This protein binds this small molecule.
Small molecule (SMILES): CCC(=O)N1CCN(Cc2ccc(F)cc2)CC1

Sequence of chain 1.A:
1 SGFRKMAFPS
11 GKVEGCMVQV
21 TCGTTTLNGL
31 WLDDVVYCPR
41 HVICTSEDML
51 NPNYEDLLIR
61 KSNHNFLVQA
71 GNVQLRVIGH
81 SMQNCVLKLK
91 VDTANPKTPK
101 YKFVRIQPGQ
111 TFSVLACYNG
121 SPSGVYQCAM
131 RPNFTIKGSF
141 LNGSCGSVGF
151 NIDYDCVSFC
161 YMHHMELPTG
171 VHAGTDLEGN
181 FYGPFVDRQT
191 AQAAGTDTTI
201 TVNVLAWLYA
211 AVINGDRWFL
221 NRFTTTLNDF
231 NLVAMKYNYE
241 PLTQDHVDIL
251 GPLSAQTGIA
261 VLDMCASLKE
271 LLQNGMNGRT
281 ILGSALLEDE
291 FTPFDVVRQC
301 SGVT

Binding-site contacts:
Ligand atom F15 contacts residue LEU167 of chain 1.A at 4.0 Å.
Ligand atom C16 contacts residue GLU166 of chain 1.A at 3.6 Å.
Ligand atom C02 contacts residue CYS145 of chain 1.A at 2.6 Å (hydrophobic).
Ligand atom C12 contacts residue GLU166 of chain 1.A at 3.7 Å.
Ligand atom F15 contacts residue PRO168 of chain 1.A at 3.6 Å.
Ligand atom C01 contacts residue HIS164 of chain 1.A at 4.0 Å.
Ligand atom C17 contacts residue LEU141 of chain 1.A at 3.6 Å (hydrophobic).
Ligand atom C02 contacts residue MET165 of chain 1.A at 3.7 Å (hydrophobic).
Ligand atom C03 contacts residue SER144 of chain 1.A at 4.1 Å.
Ligand atom C17 contacts residue GLU166 of chain 1.A at 3.9 Å.
Ligand atom N04 contacts residue ASN142 of chain 1.A at 4.2 Å.
Ligand atom C03 contacts residue GLU166 of chain 1.A at 4.0 Å.
Ligand atom C05 contacts residue LEU141 of chain 1.A at 4.3 Å (hydrophobic).
Ligand atom C08 contacts residue ASN142 of chain 1.A at 3.5 Å.
Ligand atom O18 contacts residue PHE140 of chain 1.A at 3.6 Å.
Ligand atom C06 contacts residue ASN142 of chain 1.A at 3.3 Å.
Ligand atom N07 contacts residue ASN142 of chain 1.A at 3.0 Å (h-bond).
Ligand atom C13 contacts residue LEU167 of chain 1.A at 3.9 Å (hydrophobic).
Ligand atom C02 contacts residue HIS163 of chain 1.A at 3.5 Å.
Ligand atom C01 contacts residue HIS163 of chain 1.A at 3.5 Å.
Ligand atom C11 contacts residue GLU166 of chain 1.A at 4.0 Å.
Ligand atom C16 contacts residue ASN142 of chain 1.A at 3.6 Å.
Ligand atom O18 contacts residue SER144 of chain 1.A at 4.0 Å.
Ligand atom O18 contacts residue HIS163 of chain 1.A at 2.8 Å (h-bond).
Ligand atom O18 contacts residue MET165 of chain 1.A at 4.1 Å.
Ligand atom C17 contacts residue PHE140 of chain 1.A at 3.4 Å (hydrophobic).
Ligand atom C03 contacts residue HIS163 of chain 1.A at 3.5 Å.
Ligand atom F15 contacts residue GLU166 of chain 1.A at 3.4 Å.
Ligand atom C01 contacts residue CYS145 of chain 1.A at 1.7 Å (hydrophobic).
Ligand atom C03 contacts residue CYS145 of chain 1.A at 4.0 Å (hydrophobic).
Ligand atom C13 contacts residue GLU166 of chain 1.A at 3.2 Å.
Ligand atom O18 contacts residue GLU166 of chain 1.A at 3.7 Å.
Ligand atom C01 contacts residue SER144 of chain 1.A at 3.8 Å.
Ligand atom N04 contacts residue LEU141 of chain 1.A at 3.8 Å.
Ligand atom O18 contacts residue HIS172 of chain 1.A at 4.2 Å.
Ligand atom C02 contacts residue HIS164 of chain 1.A at 3.6 Å.
Ligand atom C02 contacts residue GLU166 of chain 1.A at 4.2 Å.
Ligand atom C14 contacts residue GLU166 of chain 1.A at 3.3 Å.
Ligand atom C05 contacts residue ASN142 of chain 1.A at 3.5 Å.
Ligand atom C17 contacts residue ASN142 of chain 1.A at 3.7 Å.